A protein and the small-molecule ligand that binds it are described below.
Small molecule (SMILES): CN(C)C1C(O)=C(C(N)=O)C(=O)[C@@]2(O)C(O)=C3C(=O)c4c(O)cccc4[C@@](C)(O)[C@H]3C[C@@H]12

Sequence of chain 1.J:
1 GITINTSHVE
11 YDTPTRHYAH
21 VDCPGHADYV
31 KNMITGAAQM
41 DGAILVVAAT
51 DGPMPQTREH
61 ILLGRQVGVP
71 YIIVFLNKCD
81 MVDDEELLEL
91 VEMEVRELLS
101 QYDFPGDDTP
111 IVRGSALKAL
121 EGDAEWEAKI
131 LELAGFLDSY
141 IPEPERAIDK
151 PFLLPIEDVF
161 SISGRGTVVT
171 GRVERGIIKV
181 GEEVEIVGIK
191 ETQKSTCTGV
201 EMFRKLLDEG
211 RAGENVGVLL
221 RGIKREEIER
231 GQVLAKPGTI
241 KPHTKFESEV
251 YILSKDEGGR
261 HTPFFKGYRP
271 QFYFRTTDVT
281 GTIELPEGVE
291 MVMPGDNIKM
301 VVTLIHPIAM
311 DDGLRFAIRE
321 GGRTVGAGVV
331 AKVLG

Binding-site contacts:
Ligand atom C11 contacts residue PRO24 of chain 1.J at 3.8 Å (hydrophobic).
Ligand atom O10 contacts residue PRO24 of chain 1.J at 3.1 Å (h-bond).
Ligand atom O10 contacts residue ASP22 of chain 1.J at 2.9 Å (salt-bridge).
Ligand atom O11 contacts residue ASP22 of chain 1.J at 3.6 Å.
Ligand atom C9 contacts residue THR6 of chain 1.J at 3.5 Å.
Ligand atom C1 contacts residue GDP1 of chain 1.Z at 4.0 Å.
Ligand atom C9 contacts residue ASP22 of chain 1.J at 3.5 Å.
Ligand atom C8 contacts residue THR6 of chain 1.J at 3.6 Å.
Ligand atom O11 contacts residue MG1 of chain 1.Y at 2.2 Å.
Ligand atom C1B contacts residue THR18 of chain 1.I at 3.7 Å.
Ligand atom C10 contacts residue CYS23 of chain 1.J at 3.8 Å (hydrophobic).
Ligand atom C1C contacts residue GDP1 of chain 1.Z at 3.8 Å.
Ligand atom O11 contacts residue THR18 of chain 1.I at 2.6 Å (h-bond).
Ligand atom C11 contacts residue THR18 of chain 1.I at 3.4 Å.
Ligand atom O11 contacts residue GDP1 of chain 1.Z at 4.2 Å.
Ligand atom C10 contacts residue PRO24 of chain 1.J at 3.4 Å (hydrophobic).
Ligand atom C8 contacts residue SER7 of chain 1.J at 3.6 Å.
Ligand atom C9 contacts residue SER7 of chain 1.J at 3.2 Å.
Ligand atom O11 contacts residue PRO24 of chain 1.J at 3.5 Å.
Ligand atom C11 contacts residue MG1 of chain 1.Y at 3.2 Å.
Ligand atom O6 contacts residue PRO24 of chain 1.J at 4.0 Å.
Ligand atom O12 contacts residue GDP1 of chain 1.Z at 2.9 Å (h-bond).
Ligand atom O1C contacts residue THR18 of chain 1.I at 4.0 Å.
Ligand atom O10 contacts residue SER7 of chain 1.J at 4.1 Å.
Ligand atom C1A contacts residue PRO24 of chain 1.J at 3.7 Å (hydrophobic).
Ligand atom C12 contacts residue THR18 of chain 1.I at 3.4 Å.
Ligand atom O10 contacts residue CYS23 of chain 1.J at 3.0 Å.
Ligand atom O1C contacts residue GDP1 of chain 1.Z at 2.6 Å (h-bond).
Ligand atom C12 contacts residue GDP1 of chain 1.Z at 4.2 Å.
Ligand atom C8 contacts residue PRO24 of chain 1.J at 4.0 Å (hydrophobic).
Ligand atom O11 contacts residue CYS23 of chain 1.J at 3.7 Å.
Ligand atom O1 contacts residue GDP1 of chain 1.Z at 3.9 Å.
Ligand atom C12 contacts residue MG1 of chain 1.Y at 3.1 Å.
Ligand atom C61 contacts residue PRO24 of chain 1.J at 4.2 Å (hydrophobic).
Ligand atom C9 contacts residue PRO24 of chain 1.J at 3.4 Å (hydrophobic).
Ligand atom O12 contacts residue MG1 of chain 1.Y at 2.0 Å.
Ligand atom O12 contacts residue THR18 of chain 1.I at 2.7 Å (h-bond).
Ligand atom C10 contacts residue SER7 of chain 1.J at 3.7 Å.
Ligand atom C1B contacts residue MG1 of chain 1.Y at 3.6 Å.
Ligand atom C10 contacts residue ASP22 of chain 1.J at 3.6 Å.

Sequence of chain 1.I:
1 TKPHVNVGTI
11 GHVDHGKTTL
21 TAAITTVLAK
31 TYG